This protein binds this small molecule.
Small molecule (SMILES): [NH3+][C@@H](Cc1c(-c2nnn(Cc3cccc(Cl)c3)n2)o[nH]c1=O)C(=O)O

Sequence of chain 1.A:
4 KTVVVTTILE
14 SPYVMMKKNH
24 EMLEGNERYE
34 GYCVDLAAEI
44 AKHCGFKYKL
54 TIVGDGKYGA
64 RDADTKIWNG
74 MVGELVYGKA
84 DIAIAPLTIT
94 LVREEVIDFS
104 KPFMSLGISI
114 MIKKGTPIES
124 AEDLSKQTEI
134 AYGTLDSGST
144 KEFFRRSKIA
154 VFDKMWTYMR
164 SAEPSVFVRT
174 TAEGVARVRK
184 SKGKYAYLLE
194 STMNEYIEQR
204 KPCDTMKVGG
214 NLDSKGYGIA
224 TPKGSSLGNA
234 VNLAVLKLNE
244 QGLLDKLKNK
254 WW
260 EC

Binding-site contacts:
Ligand atom C2 contacts residue GLU193 of chain 1.A at 3.6 Å.
Ligand atom O23 contacts residue SER142 of chain 1.A at 3.4 Å (h-bond).
Ligand atom C25 contacts residue GLU193 of chain 1.A at 3.2 Å.
Ligand atom C26 contacts residue SER142 of chain 1.A at 3.3 Å.
Ligand atom N4 contacts residue THR143 of chain 1.A at 3.0 Å (h-bond).
Ligand atom N29 contacts residue PRO89 of chain 1.A at 3.1 Å (h-bond).
Ligand atom N8 contacts residue MET196 of chain 1.A at 3.1 Å.
Ligand atom N9 contacts residue GLU193 of chain 1.A at 3.5 Å (salt-bridge).
Ligand atom O23 contacts residue THR143 of chain 1.A at 3.3 Å (h-bond).
Ligand atom CL1 contacts residue THR195 of chain 1.A at 3.1 Å.
Ligand atom N10 contacts residue TYR61 of chain 1.A at 3.5 Å (h-bond).
Ligand atom C5 contacts residue THR143 of chain 1.A at 3.4 Å.
Ligand atom C14 contacts residue TYR16 of chain 1.A at 3.3 Å (hydrophobic).
Ligand atom O28 contacts residue SER142 of chain 1.A at 2.9 Å (h-bond).
Ligand atom C26 contacts residue TYR61 of chain 1.A at 3.6 Å (hydrophobic).
Ligand atom C17 contacts residue SER14 of chain 1.A at 3.4 Å.
Ligand atom O27 contacts residue ARG96 of chain 1.A at 2.8 Å (salt-bridge).
Ligand atom O27 contacts residue LEU90 of chain 1.A at 3.6 Å.
Ligand atom N10 contacts residue GLU193 of chain 1.A at 3.1 Å (salt-bridge).
Ligand atom C16 contacts residue GLU13 of chain 1.A at 3.4 Å.
Ligand atom N29 contacts residue THR91 of chain 1.A at 2.9 Å (h-bond).
Ligand atom N29 contacts residue GLU193 of chain 1.A at 2.8 Å (salt-bridge).
Ligand atom O27 contacts residue THR91 of chain 1.A at 2.9 Å (h-bond).
Ligand atom C12 contacts residue SER14 of chain 1.A at 2.9 Å.
Ligand atom C13 contacts residue MET196 of chain 1.A at 3.6 Å (hydrophobic).
Ligand atom O28 contacts residue ARG96 of chain 1.A at 2.6 Å (salt-bridge).
Ligand atom C11 contacts residue TYR220 of chain 1.A at 3.6 Å (hydrophobic).
Ligand atom O23 contacts residue GLY141 of chain 1.A at 3.5 Å.
Ligand atom C25 contacts residue SER142 of chain 1.A at 3.3 Å.
Ligand atom C11 contacts residue TYR61 of chain 1.A at 3.5 Å (hydrophobic).
Ligand atom O28 contacts residue GLY141 of chain 1.A at 3.4 Å.
Ligand atom C17 contacts residue GLU13 of chain 1.A at 3.4 Å.
Ligand atom C6 contacts residue GLU193 of chain 1.A at 3.1 Å.
Ligand atom N7 contacts residue GLU193 of chain 1.A at 3.4 Å.
Ligand atom O28 contacts residue TYR61 of chain 1.A at 3.3 Å.
Ligand atom C26 contacts residue ARG96 of chain 1.A at 3.4 Å.
Ligand atom O3 contacts residue GLU193 of chain 1.A at 3.3 Å (salt-bridge).
Ligand atom O27 contacts residue TYR61 of chain 1.A at 3.5 Å.
Ligand atom C25 contacts residue THR91 of chain 1.A at 3.5 Å.
Ligand atom C13 contacts residue TYR16 of chain 1.A at 3.6 Å (hydrophobic).